Binding-site contacts:
Ligand atom C5 contacts residue ASN87 of chain 44.A at 3.7 Å.
Ligand atom O6 contacts residue LEU91 of chain 44.A at 4.1 Å.
Ligand atom C1 contacts residue ASN87 of chain 44.A at 1.4 Å.
Ligand atom C4 contacts residue ASN87 of chain 44.A at 4.2 Å.
Ligand atom C2 contacts residue ASN87 of chain 44.A at 2.4 Å.
Ligand atom C6 contacts residue LEU91 of chain 44.A at 3.7 Å (hydrophobic).
Ligand atom O7 contacts residue ASP85 of chain 44.A at 3.4 Å (salt-bridge).
Ligand atom C8 contacts residue ASN87 of chain 44.A at 4.3 Å.
Ligand atom C3 contacts residue ASN87 of chain 44.A at 3.8 Å.
Ligand atom N2 contacts residue ASN87 of chain 44.A at 2.8 Å (h-bond).
Ligand atom C7 contacts residue ASN87 of chain 44.A at 3.1 Å.
Ligand atom C7 contacts residue ASP85 of chain 44.A at 4.4 Å.
Ligand atom O7 contacts residue ASN87 of chain 44.A at 3.0 Å (h-bond).
Ligand atom C6 contacts residue LEU151 of chain 44.A at 3.8 Å (hydrophobic).
Ligand atom C1 contacts residue SER89 of chain 44.A at 4.5 Å.
Ligand atom C5 contacts residue LEU151 of chain 44.A at 4.1 Å (hydrophobic).
Ligand atom O5 contacts residue ASN87 of chain 44.A at 2.4 Å (h-bond).
Ligand atom O4 contacts residue LEU151 of chain 44.A at 4.1 Å.

Sequence of chain 44.A:
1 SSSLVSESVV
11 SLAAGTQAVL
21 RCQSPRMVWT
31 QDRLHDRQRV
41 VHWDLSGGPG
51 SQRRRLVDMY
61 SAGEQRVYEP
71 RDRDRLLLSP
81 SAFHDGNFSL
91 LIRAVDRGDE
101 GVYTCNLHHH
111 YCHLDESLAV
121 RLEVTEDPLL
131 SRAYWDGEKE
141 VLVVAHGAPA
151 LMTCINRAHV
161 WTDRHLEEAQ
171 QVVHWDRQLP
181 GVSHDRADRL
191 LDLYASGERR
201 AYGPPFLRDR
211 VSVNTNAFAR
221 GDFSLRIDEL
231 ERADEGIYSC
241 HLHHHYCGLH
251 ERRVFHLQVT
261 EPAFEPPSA

The protein below binds the small molecule below.
Small molecule (SMILES): CC(=O)N[C@@H]1[C@@H](O)[C@H](O)[C@@H](CO)O[C@H]1O